Sequence of chain 2.A:
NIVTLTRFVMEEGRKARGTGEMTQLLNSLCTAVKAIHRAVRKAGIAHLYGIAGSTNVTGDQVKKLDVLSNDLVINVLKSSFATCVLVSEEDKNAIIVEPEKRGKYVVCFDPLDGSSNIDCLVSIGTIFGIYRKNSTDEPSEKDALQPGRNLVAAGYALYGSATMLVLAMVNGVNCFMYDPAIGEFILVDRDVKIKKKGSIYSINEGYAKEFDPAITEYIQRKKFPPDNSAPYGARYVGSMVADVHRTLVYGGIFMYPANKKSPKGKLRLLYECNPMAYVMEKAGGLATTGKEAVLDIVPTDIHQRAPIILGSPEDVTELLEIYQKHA

Binding-site contacts:
Ligand atom C4 contacts residue MET248 of chain 2.A at 3.9 Å (hydrophobic).
Ligand atom C6 contacts residue TYR244 of chain 2.A at 3.4 Å (hydrophobic).
Ligand atom O4 contacts residue MET248 of chain 2.A at 3.6 Å.
Ligand atom O6 contacts residue LYS274 of chain 2.A at 3.2 Å (salt-bridge).
Ligand atom O3 contacts residue ASP121 of chain 2.A at 2.4 Å (salt-bridge).
Ligand atom C1 contacts residue GLU280 of chain 2.A at 4.0 Å.
Ligand atom O3P contacts residue ASN212 of chain 2.A at 3.4 Å (h-bond).
Ligand atom O1P contacts residue ARG243 of chain 2.B at 3.2 Å (salt-bridge).
Ligand atom O3 contacts residue MET248 of chain 2.A at 3.2 Å (h-bond).
Ligand atom C3 contacts residue MET248 of chain 2.A at 3.9 Å (hydrophobic).
Ligand atom C3 contacts residue ASP121 of chain 2.A at 3.5 Å.
Ligand atom O3P contacts residue ARG243 of chain 2.B at 3.9 Å.
Ligand atom O6 contacts residue TYR264 of chain 2.A at 3.9 Å.
Ligand atom C6 contacts residue GLY246 of chain 2.A at 3.7 Å.
Ligand atom P contacts residue TYR264 of chain 2.A at 3.6 Å.
Ligand atom O1 contacts residue PO41 of chain 2.F at 2.9 Å (h-bond).
Ligand atom C3 contacts residue LEU275 of chain 2.A at 3.6 Å (hydrophobic).
Ligand atom C4 contacts residue GLY246 of chain 2.A at 3.5 Å.
Ligand atom P contacts residue LYS274 of chain 2.A at 3.8 Å.
Ligand atom O1 contacts residue ASP121 of chain 2.A at 3.4 Å (salt-bridge).
Ligand atom C1 contacts residue LYS274 of chain 2.A at 3.5 Å.
Ligand atom O2 contacts residue PO41 of chain 2.F at 3.4 Å (h-bond).
Ligand atom O4 contacts residue LEU275 of chain 2.A at 3.9 Å.
Ligand atom C1 contacts residue LEU275 of chain 2.A at 3.6 Å (hydrophobic).
Ligand atom O1 contacts residue GLU280 of chain 2.A at 2.7 Å (salt-bridge).
Ligand atom O3 contacts residue GLY122 of chain 2.A at 3.9 Å.
Ligand atom C2 contacts residue ASP121 of chain 2.A at 4.0 Å.
Ligand atom C1 contacts residue MG1 of chain 2.D at 4.0 Å.
Ligand atom O2P contacts residue TYR215 of chain 2.A at 3.1 Å (h-bond).
Ligand atom C5 contacts residue TYR264 of chain 2.A at 3.9 Å (hydrophobic).
Ligand atom O5 contacts residue LYS274 of chain 2.A at 3.5 Å (salt-bridge).
Ligand atom O3P contacts residue TYR264 of chain 2.A at 3.8 Å.
Ligand atom O1 contacts residue MG1 of chain 2.D at 2.7 Å.
Ligand atom O2 contacts residue GLY122 of chain 2.A at 3.9 Å.
Ligand atom O2P contacts residue TYR264 of chain 2.A at 2.4 Å (h-bond).
Ligand atom O3 contacts residue MG1 of chain 2.D at 3.9 Å.
Ligand atom P contacts residue TYR244 of chain 2.A at 3.9 Å.
Ligand atom O2P contacts residue LYS274 of chain 2.A at 3.4 Å (salt-bridge).
Ligand atom O2 contacts residue ASP121 of chain 2.A at 3.8 Å.
Ligand atom O3P contacts residue TYR244 of chain 2.A at 2.5 Å (h-bond).

The protein below binds the small molecule below.
Small molecule (SMILES): O=P(O)(O)OC[C@H]1O[C@](O)(CO)[C@@H](O)[C@@H]1O

Sequence of chain 2.B:
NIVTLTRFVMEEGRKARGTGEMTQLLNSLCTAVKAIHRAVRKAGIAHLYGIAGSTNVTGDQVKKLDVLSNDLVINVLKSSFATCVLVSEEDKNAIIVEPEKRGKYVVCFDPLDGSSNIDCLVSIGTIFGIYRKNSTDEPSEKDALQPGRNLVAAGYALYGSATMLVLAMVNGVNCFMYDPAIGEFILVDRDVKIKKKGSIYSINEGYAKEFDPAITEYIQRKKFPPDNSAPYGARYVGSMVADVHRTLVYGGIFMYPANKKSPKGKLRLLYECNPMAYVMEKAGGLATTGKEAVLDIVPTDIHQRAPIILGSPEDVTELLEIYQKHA